The protein below binds the small molecule below.
Small molecule (SMILES): CCCCCCCCCCC(=O)OC[C@H]1O[C@H](O[C@@H]2[C@H](O)[C@@H](O)[C@H](O)[C@@H](O[C@H]3O[C@H](CO[C@H]4O[C@H](CO[C@H]5O[C@H](CO)[C@@H](O)[C@H](O)[C@@H]5O[C@H]5O[C@H](CO)[C@@H](O)[C@H](O)[C@@H]5O)[C@@H](O)[C@H](O)[C@@H]4O)[C@@H](O)[C@H](O)[C@@H]3O)[C@@H]2OP(=O)(O)OC[C@@H](COC(=O)CCCCCCCC[C@H](C)CC)OC(=O)CCCCCCCCCC)[C@@H](O)[C@@H](O)[C@@H]1O

Sequence of chain 1.B:
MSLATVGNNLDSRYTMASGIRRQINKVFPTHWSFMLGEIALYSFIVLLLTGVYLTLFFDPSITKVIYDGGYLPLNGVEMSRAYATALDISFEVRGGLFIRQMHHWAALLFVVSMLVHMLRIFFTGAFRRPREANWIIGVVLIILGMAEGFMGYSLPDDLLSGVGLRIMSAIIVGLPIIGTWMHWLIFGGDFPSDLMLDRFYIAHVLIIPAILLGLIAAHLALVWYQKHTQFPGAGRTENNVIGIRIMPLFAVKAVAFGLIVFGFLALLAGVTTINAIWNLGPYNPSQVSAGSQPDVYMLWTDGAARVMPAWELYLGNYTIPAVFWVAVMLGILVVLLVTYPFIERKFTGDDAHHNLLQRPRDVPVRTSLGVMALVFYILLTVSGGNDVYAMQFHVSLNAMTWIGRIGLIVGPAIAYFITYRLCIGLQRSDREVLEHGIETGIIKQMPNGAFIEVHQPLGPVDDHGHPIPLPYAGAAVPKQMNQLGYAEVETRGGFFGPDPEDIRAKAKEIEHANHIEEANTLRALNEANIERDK

Sequence of chain 1.A:
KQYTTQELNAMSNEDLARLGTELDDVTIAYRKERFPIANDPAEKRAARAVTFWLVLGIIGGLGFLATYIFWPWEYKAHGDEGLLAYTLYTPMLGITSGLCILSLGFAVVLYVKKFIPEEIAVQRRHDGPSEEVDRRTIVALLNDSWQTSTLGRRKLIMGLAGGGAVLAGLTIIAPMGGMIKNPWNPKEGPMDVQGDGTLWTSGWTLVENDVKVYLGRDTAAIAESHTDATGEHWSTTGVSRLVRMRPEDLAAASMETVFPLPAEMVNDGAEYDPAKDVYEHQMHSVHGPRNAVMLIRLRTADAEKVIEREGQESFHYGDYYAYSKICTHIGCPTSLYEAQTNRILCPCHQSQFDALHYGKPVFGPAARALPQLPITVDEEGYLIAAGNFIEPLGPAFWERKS

Binding-site contacts:
Ligand atom O18 contacts residue TRP206 of chain 1.A at 3.5 Å (h-bond).
Ligand atom C64 contacts residue 9YF1 of chain 1.CA at 3.5 Å.
Ligand atom O18 contacts residue PRO398 of chain 1.A at 3.2 Å (h-bond).
Ligand atom O17 contacts residue TRP206 of chain 1.A at 3.4 Å.
Ligand atom O20 contacts residue GLU214 of chain 1.A at 3.2 Å (salt-bridge).
Ligand atom O11 contacts residue TRP206 of chain 1.A at 3.5 Å.
Ligand atom O27 contacts residue TRP190 of chain 1.A at 3.4 Å.
Ligand atom O27 contacts residue TRP206 of chain 1.A at 3.5 Å (h-bond).
Ligand atom C37 contacts residue LYS407 of chain 1.A at 3.6 Å.
Ligand atom O23 contacts residue LYS407 of chain 1.A at 2.9 Å.
Ligand atom O23 contacts residue GLU405 of chain 1.A at 3.6 Å.
Ligand atom C31 contacts residue TRP206 of chain 1.A at 3.7 Å (hydrophobic).
Ligand atom O38 contacts residue GLU405 of chain 1.A at 2.8 Å (salt-bridge).
Ligand atom O37 contacts residue GLU405 of chain 1.A at 3.1 Å (salt-bridge).
Ligand atom C59 contacts residue LEU185 of chain 1.B at 3.4 Å (hydrophobic).
Ligand atom O contacts residue TYR318 of chain 1.B at 2.6 Å (h-bond).
Ligand atom O22 contacts residue GLU405 of chain 1.A at 3.1 Å (salt-bridge).
Ligand atom O20 contacts residue ASN394 of chain 1.A at 3.7 Å.
Ligand atom C72 contacts residue GLU405 of chain 1.A at 3.5 Å.
Ligand atom C8 contacts residue TYR318 of chain 1.B at 3.5 Å (hydrophobic).
Ligand atom O30 contacts residue TRP190 of chain 1.A at 3.5 Å.
Ligand atom C33 contacts residue PRO398 of chain 1.A at 3.5 Å (hydrophobic).
Ligand atom O19 contacts residue PHE395 of chain 1.A at 3.6 Å.
Ligand atom O18 contacts residue GLU397 of chain 1.A at 2.5 Å (salt-bridge).
Ligand atom C38 contacts residue GLU405 of chain 1.A at 3.4 Å.
Ligand atom C66 contacts residue 9YF1 of chain 1.CA at 3.0 Å.
Ligand atom O23 contacts residue ASN317 of chain 1.B at 3.4 Å (h-bond).
Ligand atom O8 contacts residue TRP206 of chain 1.A at 3.3 Å.
Ligand atom O22 contacts residue ARG406 of chain 1.A at 3.5 Å.
Ligand atom C24 contacts residue TRP206 of chain 1.A at 3.5 Å (hydrophobic).
Ligand atom O22 contacts residue LYS407 of chain 1.A at 2.9 Å (salt-bridge).
Ligand atom O37 contacts residue TRP190 of chain 1.A at 2.8 Å (h-bond).
Ligand atom O1 contacts residue ILE177 of chain 1.B at 3.3 Å.
Ligand atom C33 contacts residue GLU397 of chain 1.A at 3.5 Å.
Ligand atom O37 contacts residue TRP181 of chain 1.B at 3.1 Å (h-bond).
Ligand atom C10 contacts residue TYR318 of chain 1.B at 3.5 Å (hydrophobic).
Ligand atom C9 contacts residue TRP404 of chain 1.A at 3.6 Å (hydrophobic).
Ligand atom C72 contacts residue TRP190 of chain 1.A at 3.6 Å (hydrophobic).
Ligand atom O4 contacts residue TYR318 of chain 1.B at 3.2 Å (h-bond).
Ligand atom O38 contacts residue ILE177 of chain 1.B at 3.5 Å (h-bond).